Sequence of chain 2.A:
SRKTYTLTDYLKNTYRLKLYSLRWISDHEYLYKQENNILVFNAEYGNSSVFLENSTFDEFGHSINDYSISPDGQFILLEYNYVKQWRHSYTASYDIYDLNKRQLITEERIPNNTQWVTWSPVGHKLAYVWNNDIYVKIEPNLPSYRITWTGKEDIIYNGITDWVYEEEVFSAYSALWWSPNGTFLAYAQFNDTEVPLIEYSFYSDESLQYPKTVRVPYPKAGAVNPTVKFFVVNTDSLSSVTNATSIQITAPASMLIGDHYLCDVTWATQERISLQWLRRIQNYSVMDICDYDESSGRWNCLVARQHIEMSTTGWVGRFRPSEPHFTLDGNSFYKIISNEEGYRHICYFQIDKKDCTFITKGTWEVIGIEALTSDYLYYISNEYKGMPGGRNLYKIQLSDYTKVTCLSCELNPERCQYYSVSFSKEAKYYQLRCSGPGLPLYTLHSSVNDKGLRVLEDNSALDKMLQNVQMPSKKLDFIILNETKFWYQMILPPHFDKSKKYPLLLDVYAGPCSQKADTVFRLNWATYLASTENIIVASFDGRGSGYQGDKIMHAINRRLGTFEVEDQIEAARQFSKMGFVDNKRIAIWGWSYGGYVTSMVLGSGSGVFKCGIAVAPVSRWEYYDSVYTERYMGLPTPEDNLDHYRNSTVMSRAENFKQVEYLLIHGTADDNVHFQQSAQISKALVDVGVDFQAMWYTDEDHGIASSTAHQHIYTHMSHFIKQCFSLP

Sequence of chain 2.B:
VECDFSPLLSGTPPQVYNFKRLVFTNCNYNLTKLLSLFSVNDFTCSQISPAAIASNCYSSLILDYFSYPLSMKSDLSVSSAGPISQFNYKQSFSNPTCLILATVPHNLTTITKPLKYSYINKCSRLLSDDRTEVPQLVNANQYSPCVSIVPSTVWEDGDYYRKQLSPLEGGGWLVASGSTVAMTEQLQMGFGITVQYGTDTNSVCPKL

Binding-site contacts:
Ligand atom C5 contacts residue TRP174 of chain 2.B at 4.2 Å (hydrophobic).
Ligand atom N2 contacts residue ILE161 of chain 2.A at 4.0 Å.
Ligand atom O7 contacts residue GLN194 of chain 2.A at 4.1 Å.
Ligand atom O6 contacts residue ASP178 of chain 2.B at 4.0 Å.
Ligand atom O6 contacts residue TRP174 of chain 2.B at 4.0 Å.
Ligand atom C7 contacts residue ILE161 of chain 2.A at 4.1 Å (hydrophobic).
Ligand atom O7 contacts residue GLU175 of chain 2.B at 3.9 Å.
Ligand atom O7 contacts residue LYS234 of chain 2.A at 2.8 Å (salt-bridge).
Ligand atom C8 contacts residue GLN194 of chain 2.A at 3.6 Å.
Ligand atom C8 contacts residue ILE161 of chain 2.A at 3.8 Å (hydrophobic).
Ligand atom C8 contacts residue ASN196 of chain 2.A at 4.2 Å.
Ligand atom O7 contacts residue ASN196 of chain 2.A at 3.1 Å (h-bond).
Ligand atom C6 contacts residue GLU199 of chain 2.A at 4.0 Å.
Ligand atom C4 contacts residue TRP174 of chain 2.B at 4.1 Å (hydrophobic).
Ligand atom C4 contacts residue ASN196 of chain 2.A at 4.2 Å.
Ligand atom C5 contacts residue ASN196 of chain 2.A at 3.6 Å.
Ligand atom O2 contacts residue TRP174 of chain 2.B at 3.4 Å (h-bond).
Ligand atom N2 contacts residue ASN196 of chain 2.A at 2.8 Å (h-bond).
Ligand atom O3 contacts residue TRP174 of chain 2.B at 3.5 Å.
Ligand atom O5 contacts residue ASN196 of chain 2.A at 2.4 Å (h-bond).
Ligand atom O6 contacts residue GLU199 of chain 2.A at 3.8 Å.
Ligand atom O7 contacts residue THR198 of chain 2.A at 3.5 Å.
Ligand atom C2 contacts residue ASN196 of chain 2.A at 2.4 Å.
Ligand atom O7 contacts residue ASP178 of chain 2.B at 4.2 Å.
Ligand atom N2 contacts residue GLU175 of chain 2.B at 4.1 Å.
Ligand atom C1 contacts residue ASN196 of chain 2.A at 1.4 Å.
Ligand atom C6 contacts residue THR198 of chain 2.A at 3.8 Å.
Ligand atom C7 contacts residue LYS234 of chain 2.A at 3.9 Å.
Ligand atom O5 contacts residue TRP174 of chain 2.B at 3.7 Å.
Ligand atom C7 contacts residue GLU175 of chain 2.B at 3.6 Å.
Ligand atom O3 contacts residue GLU175 of chain 2.B at 3.9 Å.
Ligand atom C1 contacts residue THR198 of chain 2.A at 3.5 Å.
Ligand atom O4 contacts residue TRP174 of chain 2.B at 4.3 Å.
Ligand atom C8 contacts residue GLU175 of chain 2.B at 3.5 Å.
Ligand atom C1 contacts residue ILE161 of chain 2.A at 4.2 Å (hydrophobic).
Ligand atom C6 contacts residue TRP174 of chain 2.B at 3.7 Å (hydrophobic).
Ligand atom C7 contacts residue ASN196 of chain 2.A at 3.1 Å.
Ligand atom C3 contacts residue ASN196 of chain 2.A at 3.7 Å.
Ligand atom O5 contacts residue THR198 of chain 2.A at 3.7 Å.
Ligand atom C5 contacts residue THR198 of chain 2.A at 3.7 Å.

The small molecule below binds the protein below.
Small molecule (SMILES): CC(=O)N[C@H]1[C@H](O[C@H]2[C@H](O)[C@@H](NC(C)=O)CO[C@@H]2CO)O[C@H](CO)[C@@H](O[C@@H]2O[C@H](CO)[C@@H](O)[C@H](O)[C@@H]2O)[C@@H]1O